This small molecule binds to this protein.
Small molecule (SMILES): O=C(O)COc1cc(F)ccc1C(=O)NCc1cccc([N+](=O)[O-])c1

Binding-site contacts:
Ligand atom C3 contacts residue TRP112 of chain 1.A at 3.5 Å (hydrophobic).
Ligand atom C32 contacts residue TRP21 of chain 1.A at 3.6 Å (hydrophobic).
Ligand atom N7 contacts residue CYS304 of chain 1.A at 3.6 Å.
Ligand atom O9 contacts residue TYR310 of chain 1.A at 3.6 Å.
Ligand atom C26 contacts residue TRP21 of chain 1.A at 3.6 Å (hydrophobic).
Ligand atom F27 contacts residue TYR49 of chain 1.A at 3.5 Å.
Ligand atom C10 contacts residue THR114 of chain 1.A at 3.8 Å.
Ligand atom F27 contacts residue TRP21 of chain 1.A at 3.7 Å.
Ligand atom C33 contacts residue HIS111 of chain 1.A at 3.3 Å.
Ligand atom C3 contacts residue CYS299 of chain 1.A at 3.8 Å (hydrophobic).
Ligand atom O36 contacts residue NAP1 of chain 1.B at 3.0 Å.
Ligand atom C5 contacts residue TRP112 of chain 1.A at 3.4 Å (hydrophobic).
Ligand atom C11 contacts residue TRP112 of chain 1.A at 3.5 Å (hydrophobic).
Ligand atom N7 contacts residue TRP112 of chain 1.A at 3.6 Å.
Ligand atom O20 contacts residue LEU301 of chain 1.A at 3.3 Å.
Ligand atom C22 contacts residue PHE123 of chain 1.A at 3.8 Å (hydrophobic).
Ligand atom C30 contacts residue TRP21 of chain 1.A at 3.8 Å (hydrophobic).
Ligand atom C10 contacts residue CYS304 of chain 1.A at 3.7 Å (hydrophobic).
Ligand atom O9 contacts residue CYS304 of chain 1.A at 3.3 Å.
Ligand atom C4 contacts residue TRP112 of chain 1.A at 3.3 Å (hydrophobic).
Ligand atom C12 contacts residue TRP80 of chain 1.A at 3.8 Å (hydrophobic).
Ligand atom C32 contacts residue NAP1 of chain 1.B at 3.6 Å.
Ligand atom C4 contacts residue LEU301 of chain 1.A at 3.6 Å (hydrophobic).
Ligand atom C10 contacts residue TRP112 of chain 1.A at 3.5 Å (hydrophobic).
Ligand atom O34 contacts residue NAP1 of chain 1.B at 3.4 Å (h-bond).
Ligand atom C28 contacts residue TRP21 of chain 1.A at 3.1 Å (hydrophobic).
Ligand atom O31 contacts residue TRP21 of chain 1.A at 3.5 Å.
Ligand atom C6 contacts residue TRP112 of chain 1.A at 3.4 Å (hydrophobic).
Ligand atom O8 contacts residue ALA300 of chain 1.A at 3.8 Å.
Ligand atom F27 contacts residue VAL48 of chain 1.A at 3.1 Å.
Ligand atom C5 contacts residue LEU301 of chain 1.A at 3.7 Å (hydrophobic).
Ligand atom O8 contacts residue LEU301 of chain 1.A at 3.2 Å (h-bond).
Ligand atom O9 contacts residue TRP112 of chain 1.A at 3.8 Å.
Ligand atom O36 contacts residue HIS111 of chain 1.A at 2.7 Å (h-bond).
Ligand atom O34 contacts residue TRP112 of chain 1.A at 3.0 Å (h-bond).
Ligand atom O34 contacts residue HIS111 of chain 1.A at 3.3 Å (h-bond).
Ligand atom C12 contacts residue TRP112 of chain 1.A at 3.4 Å (hydrophobic).
Ligand atom O8 contacts residue TYR310 of chain 1.A at 3.3 Å.
Ligand atom O36 contacts residue TYR49 of chain 1.A at 2.7 Å (h-bond).
Ligand atom C33 contacts residue NAP1 of chain 1.B at 3.4 Å.

Sequence of chain 1.A:
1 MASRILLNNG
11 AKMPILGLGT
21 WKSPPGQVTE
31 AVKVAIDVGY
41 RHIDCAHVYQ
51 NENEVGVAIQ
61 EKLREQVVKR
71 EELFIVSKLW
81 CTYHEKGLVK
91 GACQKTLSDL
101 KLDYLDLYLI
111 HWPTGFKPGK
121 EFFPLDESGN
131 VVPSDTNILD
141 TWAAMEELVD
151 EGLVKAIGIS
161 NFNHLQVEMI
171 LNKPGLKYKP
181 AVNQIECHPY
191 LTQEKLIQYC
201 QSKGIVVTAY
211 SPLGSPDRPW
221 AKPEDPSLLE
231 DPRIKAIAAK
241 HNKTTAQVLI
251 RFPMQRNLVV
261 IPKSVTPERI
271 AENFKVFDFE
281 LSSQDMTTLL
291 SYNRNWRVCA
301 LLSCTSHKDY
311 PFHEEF